Binding-site contacts:
Ligand atom O contacts residue ASN281 of chain 2.S at 2.6 Å (h-bond).
Ligand atom CG contacts residue ASP233 of chain 2.S at 3.0 Å.
Ligand atom CG contacts residue LYS234 of chain 2.S at 3.3 Å.
Ligand atom CB contacts residue ASP233 of chain 2.S at 3.0 Å.
Ligand atom CD1 contacts residue TYR91 of chain 2.S at 3.9 Å (hydrophobic).
Ligand atom CA contacts residue THR235 of chain 2.S at 3.6 Å.
Ligand atom CG2 contacts residue ASN281 of chain 2.S at 3.6 Å.
Ligand atom CB contacts residue HIS277 of chain 2.S at 3.7 Å.
Ligand atom CG1 contacts residue VAL280 of chain 2.S at 4.0 Å (hydrophobic).
Ligand atom CG contacts residue HIS277 of chain 2.S at 3.8 Å.
Ligand atom O contacts residue THR235 of chain 2.S at 3.0 Å (h-bond).
Ligand atom N contacts residue THR235 of chain 2.S at 3.9 Å.
Ligand atom CB contacts residue LEU286 of chain 2.S at 3.9 Å (hydrophobic).
Ligand atom O contacts residue THR235 of chain 2.S at 3.1 Å (h-bond).
Ligand atom CG2 contacts residue LEU286 of chain 2.S at 3.7 Å (hydrophobic).
Ligand atom CB contacts residue TYR238 of chain 2.S at 3.6 Å (hydrophobic).
Ligand atom O contacts residue LYS234 of chain 2.S at 3.6 Å.
Ligand atom C contacts residue ASN281 of chain 2.S at 3.8 Å.
Ligand atom CD contacts residue TYR273 of chain 2.S at 3.3 Å (hydrophobic).
Ligand atom N contacts residue ASN227 of chain 2.S at 3.0 Å (h-bond).
Ligand atom CG1 contacts residue TYR94 of chain 2.S at 3.8 Å (hydrophobic).
Ligand atom C contacts residue THR235 of chain 2.S at 3.6 Å.
Ligand atom C contacts residue THR235 of chain 2.S at 3.6 Å.
Ligand atom C contacts residue TYR94 of chain 2.S at 4.0 Å (hydrophobic).
Ligand atom CG2 contacts residue HIS277 of chain 2.S at 3.3 Å.
Ligand atom C contacts residue ASN227 of chain 2.S at 3.5 Å.
Ligand atom C contacts residue THR235 of chain 2.S at 3.6 Å.
Ligand atom CA contacts residue ASN227 of chain 2.S at 3.7 Å.
Ligand atom O contacts residue LEU286 of chain 2.S at 3.2 Å.
Ligand atom CG2 contacts residue PHE278 of chain 2.S at 3.7 Å (hydrophobic).
Ligand atom N contacts residue THR235 of chain 2.S at 3.5 Å (h-bond).
Ligand atom O contacts residue HIS277 of chain 2.S at 3.4 Å.
Ligand atom N contacts residue TYR273 of chain 2.S at 3.9 Å.
Ligand atom O contacts residue ASN227 of chain 2.S at 3.6 Å.
Ligand atom C contacts residue LEU286 of chain 2.S at 3.8 Å (hydrophobic).
Ligand atom CD contacts residue HIS277 of chain 2.S at 3.9 Å.
Ligand atom CG2 contacts residue GLU236 of chain 2.S at 3.3 Å.
Ligand atom O contacts residue TYR94 of chain 2.S at 2.9 Å.
Ligand atom CG contacts residue TYR273 of chain 2.S at 3.6 Å (hydrophobic).
Ligand atom CD1 contacts residue TYR94 of chain 2.S at 3.5 Å (hydrophobic).

Sequence of chain 2.S:
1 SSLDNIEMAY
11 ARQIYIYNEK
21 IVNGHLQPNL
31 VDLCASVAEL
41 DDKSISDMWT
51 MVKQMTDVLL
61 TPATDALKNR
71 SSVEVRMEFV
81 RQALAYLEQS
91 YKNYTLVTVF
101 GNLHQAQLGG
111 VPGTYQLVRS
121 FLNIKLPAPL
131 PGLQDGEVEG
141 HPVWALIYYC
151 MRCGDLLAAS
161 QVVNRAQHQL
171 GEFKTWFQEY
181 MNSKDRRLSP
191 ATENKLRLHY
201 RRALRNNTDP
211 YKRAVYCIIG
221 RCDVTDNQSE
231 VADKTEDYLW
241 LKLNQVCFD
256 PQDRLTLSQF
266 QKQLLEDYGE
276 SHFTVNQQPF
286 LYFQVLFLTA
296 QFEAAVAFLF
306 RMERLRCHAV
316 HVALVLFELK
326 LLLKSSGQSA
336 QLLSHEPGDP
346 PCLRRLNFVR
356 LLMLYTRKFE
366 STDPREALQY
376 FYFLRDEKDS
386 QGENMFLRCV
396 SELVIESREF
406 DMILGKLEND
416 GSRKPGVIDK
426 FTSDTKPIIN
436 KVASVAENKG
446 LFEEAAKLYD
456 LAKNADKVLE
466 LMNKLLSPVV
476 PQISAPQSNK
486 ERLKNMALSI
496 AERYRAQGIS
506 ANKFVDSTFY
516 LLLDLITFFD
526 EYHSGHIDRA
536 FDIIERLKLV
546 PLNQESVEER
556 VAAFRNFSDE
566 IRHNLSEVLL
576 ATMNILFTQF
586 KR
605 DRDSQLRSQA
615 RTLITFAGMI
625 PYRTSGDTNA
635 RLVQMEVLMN

This small molecule binds to this protein.
Small molecule (SMILES): CC[C@H](C)[C@H](NC(=O)[C@H](CO)NC(=O)[C@H](CCCN=C(N)N)NC(=O)[C@@H](NC(=O)[C@@H]1CCCN1C(=O)[C@@H]1CCCN1C(=O)[C@H](C)N)C(C)C)C(=O)N[C@H](C=O)Cc1ccc(O)cc1